The small molecule below binds the protein below.
Small molecule (SMILES): CC(=O)N[C@@H]1[C@@H](O)[C@H](O)[C@@H](CO)O[C@H]1O

Sequence of chain 3.A:
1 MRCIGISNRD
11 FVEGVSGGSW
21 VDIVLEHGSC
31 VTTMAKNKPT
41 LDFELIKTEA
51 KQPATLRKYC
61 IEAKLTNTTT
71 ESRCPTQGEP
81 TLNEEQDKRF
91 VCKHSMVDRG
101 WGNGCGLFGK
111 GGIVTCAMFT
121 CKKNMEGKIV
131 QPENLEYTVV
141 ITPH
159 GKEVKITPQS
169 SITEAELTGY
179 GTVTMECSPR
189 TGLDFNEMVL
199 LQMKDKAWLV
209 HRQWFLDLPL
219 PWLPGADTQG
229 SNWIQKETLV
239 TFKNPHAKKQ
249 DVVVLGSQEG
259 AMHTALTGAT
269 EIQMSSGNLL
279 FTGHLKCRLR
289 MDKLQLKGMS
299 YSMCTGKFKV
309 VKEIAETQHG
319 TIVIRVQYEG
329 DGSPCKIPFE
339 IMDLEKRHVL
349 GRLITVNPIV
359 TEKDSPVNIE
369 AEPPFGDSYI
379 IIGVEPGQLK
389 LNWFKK

Binding-site contacts:
Ligand atom C5 contacts residue ASN67 of chain 3.A at 2.8 Å.
Ligand atom C6 contacts residue PHE90 of chain 3.A at 3.8 Å (hydrophobic).
Ligand atom C2 contacts residue ASN67 of chain 3.A at 2.4 Å.
Ligand atom C7 contacts residue ASN67 of chain 3.A at 4.4 Å.
Ligand atom O3 contacts residue ASN67 of chain 3.A at 4.2 Å.
Ligand atom C4 contacts residue ASN67 of chain 3.A at 3.0 Å.
Ligand atom N2 contacts residue ASN67 of chain 3.A at 3.6 Å.
Ligand atom C1 contacts residue ASN67 of chain 3.A at 1.4 Å.
Ligand atom C6 contacts residue ASN67 of chain 3.A at 2.8 Å.
Ligand atom O6 contacts residue ASN67 of chain 3.A at 3.5 Å (h-bond).
Ligand atom O5 contacts residue ASN67 of chain 3.A at 2.4 Å (h-bond).
Ligand atom O6 contacts residue MET118 of chain 3.A at 4.0 Å.
Ligand atom O4 contacts residue ASN67 of chain 3.A at 4.3 Å.
Ligand atom C3 contacts residue ASN67 of chain 3.A at 3.3 Å.
Ligand atom O6 contacts residue PHE90 of chain 3.A at 3.3 Å.
Ligand atom O6 contacts residue ARG89 of chain 3.A at 4.4 Å.